Binding-site contacts:
Ligand atom C5A contacts residue PHE111 of chain 1.A at 3.8 Å (hydrophobic).
Ligand atom O4 contacts residue HIS221 of chain 1.A at 2.8 Å (h-bond).
Ligand atom O2 contacts residue MET92 of chain 1.A at 3.8 Å.
Ligand atom C3A contacts residue LEU54 of chain 1.A at 3.7 Å (hydrophobic).
Ligand atom C4B contacts residue HIS221 of chain 1.A at 3.6 Å.
Ligand atom C3B contacts residue TRP88 of chain 1.A at 3.6 Å (hydrophobic).
Ligand atom N41 contacts residue PHE111 of chain 1.A at 3.8 Å.
Ligand atom C2A contacts residue LEU51 of chain 1.A at 3.5 Å (hydrophobic).
Ligand atom F2 contacts residue VAL93 of chain 1.A at 3.2 Å.
Ligand atom C4A contacts residue PHE111 of chain 1.A at 3.8 Å (hydrophobic).
Ligand atom C4B contacts residue MET89 of chain 1.A at 3.7 Å (hydrophobic).
Ligand atom C41 contacts residue PHE111 of chain 1.A at 3.8 Å (hydrophobic).
Ligand atom C2B contacts residue TRP88 of chain 1.A at 3.8 Å (hydrophobic).
Ligand atom O2 contacts residue GLY55 of chain 1.A at 3.5 Å.
Ligand atom C5B contacts residue MET89 of chain 1.A at 3.3 Å (hydrophobic).
Ligand atom F2 contacts residue MET92 of chain 1.A at 3.2 Å.
Ligand atom C1B contacts residue MET89 of chain 1.A at 3.8 Å (hydrophobic).
Ligand atom O4 contacts residue VAL250 of chain 1.A at 3.4 Å.
Ligand atom F3 contacts residue LEU220 of chain 1.A at 3.7 Å.
Ligand atom C3A contacts residue MET92 of chain 1.A at 3.8 Å (hydrophobic).
Ligand atom C5B contacts residue HIS221 of chain 1.A at 3.6 Å.
Ligand atom C5B contacts residue THR224 of chain 1.A at 3.5 Å.
Ligand atom O2 contacts residue LEU51 of chain 1.A at 3.6 Å (h-bond).
Ligand atom F3 contacts residue PHE111 of chain 1.A at 3.8 Å.
Ligand atom C4 contacts residue THR224 of chain 1.A at 3.2 Å.
Ligand atom C31 contacts residue LEU51 of chain 1.A at 3.6 Å (hydrophobic).
Ligand atom F1 contacts residue PHE111 of chain 1.A at 3.3 Å.
Ligand atom N41 contacts residue ARG99 of chain 1.A at 2.9 Å (salt-bridge).
Ligand atom C3B contacts residue ILE246 of chain 1.A at 3.6 Å (hydrophobic).
Ligand atom C2 contacts residue LEU51 of chain 1.A at 3.8 Å (hydrophobic).
Ligand atom F1 contacts residue MET96 of chain 1.A at 3.4 Å.
Ligand atom F3 contacts residue MET134 of chain 1.A at 3.5 Å.
Ligand atom O5 contacts residue MET127 of chain 1.A at 3.4 Å.
Ligand atom O4 contacts residue ILE246 of chain 1.A at 3.7 Å.
Ligand atom C6B contacts residue THR224 of chain 1.A at 3.3 Å.
Ligand atom C2A contacts residue GLY55 of chain 1.A at 3.8 Å.
Ligand atom C51 contacts residue PHE111 of chain 1.A at 3.8 Å (hydrophobic).
Ligand atom N41 contacts residue MET96 of chain 1.A at 3.7 Å.
Ligand atom C6B contacts residue MET89 of chain 1.A at 3.4 Å (hydrophobic).
Ligand atom C31 contacts residue ASN52 of chain 1.A at 3.3 Å.

Sequence of chain 1.A:
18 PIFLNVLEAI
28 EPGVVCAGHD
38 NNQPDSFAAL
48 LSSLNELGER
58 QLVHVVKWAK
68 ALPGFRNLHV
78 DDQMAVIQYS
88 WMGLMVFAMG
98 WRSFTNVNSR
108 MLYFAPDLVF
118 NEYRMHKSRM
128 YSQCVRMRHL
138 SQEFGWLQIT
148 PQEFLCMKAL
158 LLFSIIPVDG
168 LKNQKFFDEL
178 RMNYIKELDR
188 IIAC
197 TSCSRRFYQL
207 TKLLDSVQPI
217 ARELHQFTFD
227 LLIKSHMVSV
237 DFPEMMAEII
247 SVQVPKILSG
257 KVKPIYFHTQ

The small molecule below binds the protein below.
Small molecule (SMILES): CN1C(=O)N(c2ccc(C#N)c(C(F)(F)F)c2)C(=O)[C@@]1(C)c1ccc(O)cc1